Binding-site contacts:
Ligand atom C4' contacts residue DA4 of chain 35.D at 4.3 Å.
Ligand atom OP1 contacts residue DA4 of chain 35.D at 2.2 Å.
Ligand atom P contacts residue DA4 of chain 35.D at 3.2 Å.
Ligand atom OP2 contacts residue DA4 of chain 35.D at 3.6 Å.
Ligand atom C2' contacts residue DA4 of chain 35.D at 3.5 Å.
Ligand atom C5' contacts residue DA4 of chain 35.D at 4.0 Å.
Ligand atom O3' contacts residue DA4 of chain 35.D at 4.2 Å.
Ligand atom O5' contacts residue DA4 of chain 35.D at 4.0 Å.
Ligand atom C3' contacts residue DA4 of chain 35.D at 3.3 Å.

The protein below binds the small molecule below.
Small molecule (SMILES): Nc1ccn([C@H]2C[C@H](O)[C@@H](COP(=O)(O)O)O2)c(=O)n1